Sequence of chain 1.A:
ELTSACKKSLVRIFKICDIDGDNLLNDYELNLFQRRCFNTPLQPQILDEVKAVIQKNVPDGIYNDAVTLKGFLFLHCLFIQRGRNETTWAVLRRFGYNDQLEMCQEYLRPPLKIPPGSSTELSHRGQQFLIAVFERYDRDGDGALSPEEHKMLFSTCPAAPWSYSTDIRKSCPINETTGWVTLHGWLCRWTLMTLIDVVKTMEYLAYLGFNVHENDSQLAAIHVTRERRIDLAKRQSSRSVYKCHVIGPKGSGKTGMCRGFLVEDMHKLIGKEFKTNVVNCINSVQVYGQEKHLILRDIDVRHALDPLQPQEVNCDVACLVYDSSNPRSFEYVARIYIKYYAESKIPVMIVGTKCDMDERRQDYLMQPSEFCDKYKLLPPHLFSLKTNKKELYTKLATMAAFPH

This small molecule binds to this protein.
Small molecule (SMILES): N[C@@H](CCO)C(=O)O

Binding-site contacts:
Ligand atom O3 contacts residue CYS22 of chain 1.A at 4.0 Å.
Ligand atom O3 contacts residue LEU35 of chain 1.A at 4.4 Å.
Ligand atom C contacts residue HIS81 of chain 1.A at 4.3 Å.
Ligand atom CA contacts residue HIS81 of chain 1.A at 4.1 Å.
Ligand atom O3 contacts residue PHE38 of chain 1.A at 4.1 Å.
Ligand atom O contacts residue PHE43 of chain 1.A at 4.5 Å.
Ligand atom O contacts residue GLN39 of chain 1.A at 4.3 Å.
Ligand atom CA contacts residue PHE77 of chain 1.A at 4.3 Å (hydrophobic).
Ligand atom O contacts residue HIS81 of chain 1.A at 4.2 Å.
Ligand atom N contacts residue PHE77 of chain 1.A at 3.6 Å.
Ligand atom N contacts residue VAL96 of chain 1.A at 4.1 Å.
Ligand atom N contacts residue HIS81 of chain 1.A at 3.0 Å (h-bond).
Ligand atom OXT contacts residue LEU80 of chain 1.A at 3.8 Å.
Ligand atom C3 contacts residue GLN39 of chain 1.A at 3.9 Å.
Ligand atom C4 contacts residue PHE38 of chain 1.A at 4.2 Å (hydrophobic).